Sequence of chain 1.A:
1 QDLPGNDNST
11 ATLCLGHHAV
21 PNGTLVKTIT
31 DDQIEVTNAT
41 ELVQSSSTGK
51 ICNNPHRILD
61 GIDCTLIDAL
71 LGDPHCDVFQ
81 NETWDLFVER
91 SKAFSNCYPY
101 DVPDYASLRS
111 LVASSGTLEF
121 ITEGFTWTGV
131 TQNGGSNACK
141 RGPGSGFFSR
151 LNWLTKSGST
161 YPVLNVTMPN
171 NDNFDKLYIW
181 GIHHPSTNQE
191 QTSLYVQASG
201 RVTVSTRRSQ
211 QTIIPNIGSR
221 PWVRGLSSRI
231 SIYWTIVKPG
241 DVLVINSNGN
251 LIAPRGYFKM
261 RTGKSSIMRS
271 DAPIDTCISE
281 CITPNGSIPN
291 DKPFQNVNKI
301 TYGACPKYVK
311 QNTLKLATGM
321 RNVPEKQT

Sequence of chain 1.B:
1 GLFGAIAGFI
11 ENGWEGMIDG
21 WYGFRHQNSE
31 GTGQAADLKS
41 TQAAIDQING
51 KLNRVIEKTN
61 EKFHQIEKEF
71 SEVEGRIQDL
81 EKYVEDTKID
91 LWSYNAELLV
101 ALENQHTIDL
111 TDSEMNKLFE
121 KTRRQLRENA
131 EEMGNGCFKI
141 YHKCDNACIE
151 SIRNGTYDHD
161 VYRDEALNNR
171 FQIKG

Binding-site contacts:
Ligand atom O6 contacts residue ASN49 of chain 1.B at 4.2 Å.
Ligand atom C7 contacts residue ASN38 of chain 1.A at 3.5 Å.
Ligand atom C5 contacts residue THR318 of chain 1.A at 4.1 Å.
Ligand atom O7 contacts residue ASN38 of chain 1.A at 3.9 Å.
Ligand atom O5 contacts residue ALA39 of chain 1.A at 4.5 Å.
Ligand atom C6 contacts residue THR318 of chain 1.A at 4.1 Å.
Ligand atom O5 contacts residue ASN38 of chain 1.A at 2.4 Å (h-bond).
Ligand atom C4 contacts residue ASN38 of chain 1.A at 4.2 Å.
Ligand atom C1 contacts residue ASN38 of chain 1.A at 1.4 Å.
Ligand atom C1 contacts residue THR318 of chain 1.A at 3.6 Å.
Ligand atom C1 contacts residue ALA39 of chain 1.A at 4.3 Å (hydrophobic).
Ligand atom O6 contacts residue LEU52 of chain 1.B at 3.3 Å.
Ligand atom N2 contacts residue ASN38 of chain 1.A at 2.8 Å (h-bond).
Ligand atom O6 contacts residue THR318 of chain 1.A at 3.8 Å.
Ligand atom C6 contacts residue THR40 of chain 1.A at 4.3 Å.
Ligand atom O5 contacts residue THR318 of chain 1.A at 3.0 Å (h-bond).
Ligand atom C3 contacts residue ASN38 of chain 1.A at 3.7 Å.
Ligand atom C6 contacts residue LEU52 of chain 1.B at 3.5 Å (hydrophobic).
Ligand atom C2 contacts residue ASN38 of chain 1.A at 2.4 Å.
Ligand atom C5 contacts residue ASN38 of chain 1.A at 3.7 Å.

This protein binds this small molecule.
Small molecule (SMILES): CC(=O)N[C@@H]1[C@@H](O)[C@H](O)[C@@H](CO)O[C@H]1O